Binding-site contacts:
Ligand atom O contacts residue PRO196 of chain 1.B at 3.4 Å.
Ligand atom C6 contacts residue TYR108 of chain 1.B at 3.2 Å (hydrophobic).
Ligand atom C13 contacts residue ARG197 of chain 1.B at 3.3 Å.
Ligand atom C5 contacts residue VAL252 of chain 1.B at 3.6 Å (hydrophobic).
Ligand atom O1 contacts residue ARG197 of chain 1.B at 3.5 Å (salt-bridge).
Ligand atom N1 contacts residue GLY249 of chain 1.B at 3.8 Å.
Ligand atom S contacts residue GLY249 of chain 1.B at 3.5 Å.
Ligand atom C10 contacts residue ARG197 of chain 1.B at 3.8 Å.
Ligand atom C8 contacts residue SER250 of chain 1.B at 3.6 Å.
Ligand atom N3 contacts residue TRP36 of chain 1.B at 3.5 Å.
Ligand atom O1 contacts residue TRP36 of chain 1.B at 3.8 Å.
Ligand atom C contacts residue SER250 of chain 1.B at 3.5 Å.
Ligand atom C8 contacts residue ASP73 of chain 1.B at 3.2 Å.
Ligand atom C4 contacts residue SER250 of chain 1.B at 3.6 Å.
Ligand atom N2 contacts residue ASP73 of chain 1.B at 3.3 Å (salt-bridge).
Ligand atom C2 contacts residue ARG188 of chain 1.B at 3.6 Å.
Ligand atom O1 contacts residue HIS74 of chain 1.B at 3.4 Å (h-bond).
Ligand atom C8 contacts residue VAL277 of chain 1.B at 3.7 Å (hydrophobic).
Ligand atom C11 contacts residue PRO39 of chain 1.B at 3.8 Å (hydrophobic).
Ligand atom C3 contacts residue SER250 of chain 1.B at 3.6 Å.
Ligand atom C14 contacts residue TRP36 of chain 1.B at 3.6 Å (hydrophobic).
Ligand atom N3 contacts residue ARG197 of chain 1.B at 3.6 Å.
Ligand atom O contacts residue ARG197 of chain 1.B at 3.4 Å.
Ligand atom C4 contacts residue TRP36 of chain 1.B at 3.5 Å (hydrophobic).
Ligand atom N1 contacts residue ARG188 of chain 1.B at 3.0 Å (salt-bridge).
Ligand atom O2 contacts residue ARG188 of chain 1.B at 2.8 Å (salt-bridge).
Ligand atom C6 contacts residue THR253 of chain 1.B at 3.7 Å.
Ligand atom C7 contacts residue VAL252 of chain 1.B at 3.8 Å (hydrophobic).
Ligand atom C9 contacts residue ASP73 of chain 1.B at 3.3 Å.
Ligand atom C11 contacts residue ARG197 of chain 1.B at 3.6 Å.
Ligand atom C14 contacts residue ARG197 of chain 1.B at 3.3 Å.
Ligand atom C5 contacts residue TRP36 of chain 1.B at 3.6 Å (hydrophobic).
Ligand atom O1 contacts residue ASP73 of chain 1.B at 3.7 Å.
Ligand atom C7 contacts residue TYR108 of chain 1.B at 3.3 Å (hydrophobic).
Ligand atom N contacts residue SER250 of chain 1.B at 2.9 Å (h-bond).
Ligand atom C2 contacts residue CSS248 of chain 1.B at 3.6 Å.
Ligand atom C12 contacts residue ARG197 of chain 1.B at 3.7 Å.
Ligand atom C4 contacts residue HIS74 of chain 1.B at 3.8 Å.
Ligand atom C1 contacts residue CSS248 of chain 1.B at 3.6 Å.
Ligand atom C12 contacts residue PRO39 of chain 1.B at 3.5 Å (hydrophobic).

The protein below binds the small molecule below.
Small molecule (SMILES): NC(=O)c1ccsc1NC(=O)CSc1nc2ccccc2c(=O)[nH]1

Sequence of chain 1.B:
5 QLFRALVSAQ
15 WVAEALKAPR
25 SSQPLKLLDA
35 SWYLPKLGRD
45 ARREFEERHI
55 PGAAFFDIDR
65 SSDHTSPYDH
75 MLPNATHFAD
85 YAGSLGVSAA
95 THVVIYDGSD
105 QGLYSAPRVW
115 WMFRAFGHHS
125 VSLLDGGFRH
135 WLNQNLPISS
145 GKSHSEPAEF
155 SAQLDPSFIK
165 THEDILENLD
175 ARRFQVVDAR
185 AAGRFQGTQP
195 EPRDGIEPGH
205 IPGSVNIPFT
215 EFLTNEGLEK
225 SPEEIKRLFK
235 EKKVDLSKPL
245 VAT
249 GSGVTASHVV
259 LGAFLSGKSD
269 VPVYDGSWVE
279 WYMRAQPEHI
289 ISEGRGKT